Sequence of chain 1.E:
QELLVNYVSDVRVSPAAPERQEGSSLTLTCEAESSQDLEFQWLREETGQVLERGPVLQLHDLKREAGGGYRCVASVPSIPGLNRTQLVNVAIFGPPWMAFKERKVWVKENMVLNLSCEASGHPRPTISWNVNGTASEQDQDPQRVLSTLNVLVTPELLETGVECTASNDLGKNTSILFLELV

The protein below binds the small molecule below.
Small molecule (SMILES): CC(=O)N[C@@H]1[C@@H](O)[C@H](O)[C@@H](CO)O[C@H]1O

Binding-site contacts:
Ligand atom C2 contacts residue ASN173 of chain 1.E at 2.4 Å.
Ligand atom C6 contacts residue TRP97 of chain 1.E at 4.2 Å (hydrophobic).
Ligand atom O7 contacts residue ASN173 of chain 1.E at 3.7 Å.
Ligand atom N2 contacts residue LYS101 of chain 1.E at 4.2 Å.
Ligand atom C5 contacts residue LYS101 of chain 1.E at 3.5 Å.
Ligand atom C1 contacts residue MET98 of chain 1.E at 4.3 Å (hydrophobic).
Ligand atom O6 contacts residue LYS101 of chain 1.E at 4.2 Å.
Ligand atom C7 contacts residue PRO96 of chain 1.E at 4.3 Å (hydrophobic).
Ligand atom C2 contacts residue LYS101 of chain 1.E at 3.9 Å.
Ligand atom C1 contacts residue LYS101 of chain 1.E at 3.2 Å.
Ligand atom O6 contacts residue MET98 of chain 1.E at 2.9 Å (h-bond).
Ligand atom C4 contacts residue LYS101 of chain 1.E at 4.2 Å.
Ligand atom O5 contacts residue PRO96 of chain 1.E at 4.2 Å.
Ligand atom O6 contacts residue PHE100 of chain 1.E at 4.1 Å.
Ligand atom O5 contacts residue TRP97 of chain 1.E at 4.1 Å.
Ligand atom O7 contacts residue ARG64 of chain 1.E at 4.0 Å.
Ligand atom O7 contacts residue PRO95 of chain 1.E at 3.7 Å.
Ligand atom C2 contacts residue PRO96 of chain 1.E at 4.1 Å (hydrophobic).
Ligand atom C3 contacts residue LYS101 of chain 1.E at 3.8 Å.
Ligand atom C5 contacts residue ASN173 of chain 1.E at 3.7 Å.
Ligand atom C6 contacts residue LYS101 of chain 1.E at 4.4 Å.
Ligand atom O4 contacts residue TRP97 of chain 1.E at 4.3 Å.
Ligand atom N2 contacts residue ASN173 of chain 1.E at 2.9 Å (h-bond).
Ligand atom N2 contacts residue PRO96 of chain 1.E at 4.5 Å.
Ligand atom O7 contacts residue PRO96 of chain 1.E at 3.6 Å.
Ligand atom C7 contacts residue ASN173 of chain 1.E at 3.5 Å.
Ligand atom C1 contacts residue PRO96 of chain 1.E at 3.9 Å (hydrophobic).
Ligand atom C4 contacts residue TRP97 of chain 1.E at 4.2 Å (hydrophobic).
Ligand atom O5 contacts residue LYS101 of chain 1.E at 3.7 Å.
Ligand atom O5 contacts residue MET98 of chain 1.E at 3.4 Å (h-bond).
Ligand atom C6 contacts residue MET98 of chain 1.E at 3.5 Å (hydrophobic).
Ligand atom C3 contacts residue ASN173 of chain 1.E at 3.8 Å.
Ligand atom C5 contacts residue MET98 of chain 1.E at 4.4 Å (hydrophobic).
Ligand atom O5 contacts residue ASN173 of chain 1.E at 2.4 Å (h-bond).
Ligand atom C1 contacts residue ASN173 of chain 1.E at 1.4 Å.
Ligand atom C4 contacts residue ASN173 of chain 1.E at 4.2 Å.